Binding-site contacts:
Ligand atom N contacts residue CYS178 of chain 1.A at 4.2 Å.
Ligand atom C contacts residue GLU42 of chain 1.A at 3.9 Å.
Ligand atom CB contacts residue TRP231 of chain 1.A at 4.0 Å (hydrophobic).
Ligand atom CA contacts residue THR177 of chain 1.A at 3.4 Å.
Ligand atom C contacts residue TRP231 of chain 1.A at 3.7 Å (hydrophobic).
Ligand atom C contacts residue THR177 of chain 1.A at 3.2 Å.
Ligand atom OXT contacts residue CYS178 of chain 1.A at 3.1 Å.
Ligand atom OE2 contacts residue GLU100 of chain 1.A at 4.3 Å.
Ligand atom CB contacts residue THR179 of chain 1.A at 3.8 Å.
Ligand atom CG contacts residue GLU94 of chain 1.A at 3.9 Å.
Ligand atom N contacts residue GLU42 of chain 1.A at 2.6 Å (salt-bridge).
Ligand atom OE1 contacts residue MG1 of chain 1.B at 4.4 Å.
Ligand atom CD contacts residue MG1 of chain 1.B at 3.3 Å.
Ligand atom CA contacts residue GLU42 of chain 1.A at 3.5 Å.
Ligand atom C contacts residue THR179 of chain 1.A at 3.6 Å.
Ligand atom C contacts residue CYS178 of chain 1.A at 4.1 Å (hydrophobic).
Ligand atom O contacts residue ARG227 of chain 1.A at 2.9 Å (salt-bridge).
Ligand atom O contacts residue TRP231 of chain 1.A at 2.9 Å (h-bond).
Ligand atom CG contacts residue GLU42 of chain 1.A at 3.4 Å.
Ligand atom CD contacts residue GLU94 of chain 1.A at 3.7 Å.
Ligand atom OE2 contacts residue MG1 of chain 1.B at 2.2 Å.
Ligand atom OXT contacts residue THR179 of chain 1.A at 3.3 Å (h-bond).
Ligand atom CG contacts residue MG1 of chain 1.B at 3.8 Å.
Ligand atom OE1 contacts residue ARG322 of chain 1.A at 3.3 Å (salt-bridge).
Ligand atom O contacts residue THR179 of chain 1.A at 3.5 Å.
Ligand atom OXT contacts residue GLU42 of chain 1.A at 3.8 Å.
Ligand atom OE2 contacts residue GLN181 of chain 1.A at 4.4 Å.
Ligand atom O contacts residue THR177 of chain 1.A at 4.1 Å.
Ligand atom OE2 contacts residue GLU94 of chain 1.A at 3.1 Å (salt-bridge).
Ligand atom OE2 contacts residue GLU42 of chain 1.A at 3.1 Å (salt-bridge).
Ligand atom N contacts residue THR177 of chain 1.A at 3.3 Å (h-bond).
Ligand atom OXT contacts residue ARG227 of chain 1.A at 2.9 Å (salt-bridge).
Ligand atom CA contacts residue TRP231 of chain 1.A at 4.0 Å (hydrophobic).
Ligand atom CD contacts residue ARG322 of chain 1.A at 4.1 Å.
Ligand atom OXT contacts residue THR177 of chain 1.A at 2.8 Å (h-bond).
Ligand atom OE1 contacts residue PHE310 of chain 1.A at 3.8 Å.
Ligand atom N contacts residue THR179 of chain 1.A at 4.3 Å.
Ligand atom C contacts residue ARG227 of chain 1.A at 3.3 Å.
Ligand atom CB contacts residue GLU42 of chain 1.A at 3.6 Å.
Ligand atom CD contacts residue GLU42 of chain 1.A at 3.7 Å.

The small molecule below binds the protein below.
Small molecule (SMILES): N[C@@H](CCC(=O)O)C(=O)O

Sequence of chain 1.A:
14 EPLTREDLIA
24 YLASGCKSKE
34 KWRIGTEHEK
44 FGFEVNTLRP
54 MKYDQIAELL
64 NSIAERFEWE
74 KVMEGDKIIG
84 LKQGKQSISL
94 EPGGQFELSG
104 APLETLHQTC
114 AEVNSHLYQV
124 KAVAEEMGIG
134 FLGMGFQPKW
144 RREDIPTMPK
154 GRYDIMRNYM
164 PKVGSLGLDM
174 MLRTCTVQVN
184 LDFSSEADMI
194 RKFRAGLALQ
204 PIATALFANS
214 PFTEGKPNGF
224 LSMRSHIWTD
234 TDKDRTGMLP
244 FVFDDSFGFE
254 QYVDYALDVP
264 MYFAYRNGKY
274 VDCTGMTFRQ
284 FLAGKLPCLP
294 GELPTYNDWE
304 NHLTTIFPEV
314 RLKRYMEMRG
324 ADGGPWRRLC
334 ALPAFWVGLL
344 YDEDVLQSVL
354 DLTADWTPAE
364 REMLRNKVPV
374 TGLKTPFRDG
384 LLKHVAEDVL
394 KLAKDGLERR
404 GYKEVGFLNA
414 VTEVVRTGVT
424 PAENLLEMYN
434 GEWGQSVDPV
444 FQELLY